Sequence of chain 1.A:
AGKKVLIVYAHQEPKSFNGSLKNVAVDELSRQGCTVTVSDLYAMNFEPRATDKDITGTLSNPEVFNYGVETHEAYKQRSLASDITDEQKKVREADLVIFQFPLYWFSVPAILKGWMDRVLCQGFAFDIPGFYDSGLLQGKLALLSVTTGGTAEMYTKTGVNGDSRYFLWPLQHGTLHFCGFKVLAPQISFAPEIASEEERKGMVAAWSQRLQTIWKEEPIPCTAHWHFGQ

Binding-site contacts:
Ligand atom C4 contacts residue PHE178 of chain 1.B at 3.8 Å (hydrophobic).
Ligand atom O11 contacts residue ASN161 of chain 1.A at 3.1 Å (h-bond).
Ligand atom C8 contacts residue FAD1 of chain 1.D at 3.3 Å.
Ligand atom C1 contacts residue FAD1 of chain 1.D at 3.3 Å.
Ligand atom C5 contacts residue FAD1 of chain 1.D at 3.4 Å.
Ligand atom C10 contacts residue GLY174 of chain 1.B at 2.9 Å.
Ligand atom C18 contacts residue GLN122 of chain 1.B at 3.9 Å.
Ligand atom C7 contacts residue PHE178 of chain 1.B at 4.0 Å (hydrophobic).
Ligand atom C4 contacts residue TRP105 of chain 1.A at 3.5 Å (hydrophobic).
Ligand atom O11 contacts residue PHE178 of chain 1.B at 3.4 Å.
Ligand atom C3 contacts residue PHE178 of chain 1.B at 3.6 Å (hydrophobic).
Ligand atom N9 contacts residue FAD1 of chain 1.D at 3.4 Å.
Ligand atom C13 contacts residue GLY150 of chain 1.A at 3.7 Å.
Ligand atom O11 contacts residue PHE106 of chain 1.A at 3.8 Å.
Ligand atom C8 contacts residue PHE178 of chain 1.B at 3.4 Å (hydrophobic).
Ligand atom C4 contacts residue FAD1 of chain 1.D at 3.4 Å.
Ligand atom C13 contacts residue GLY149 of chain 1.A at 3.9 Å.
Ligand atom N9 contacts residue PHE178 of chain 1.B at 3.4 Å.
Ligand atom N14 contacts residue GLY149 of chain 1.A at 3.3 Å.
Ligand atom C2 contacts residue FAD1 of chain 1.D at 3.4 Å.
Ligand atom C18 contacts residue FAD1 of chain 1.D at 3.6 Å.
Ligand atom C10 contacts residue FAD1 of chain 1.D at 3.5 Å.
Ligand atom C18 contacts residue GLY68 of chain 1.B at 3.6 Å.
Ligand atom C10 contacts residue TRP105 of chain 1.A at 3.8 Å (hydrophobic).
Ligand atom N15 contacts residue PHE126 of chain 1.B at 3.3 Å.
Ligand atom C6 contacts residue FAD1 of chain 1.D at 3.3 Å.
Ligand atom C13 contacts residue FAD1 of chain 1.D at 4.0 Å.
Ligand atom O11 contacts residue TYR155 of chain 1.A at 3.8 Å.
Ligand atom C7 contacts residue FAD1 of chain 1.D at 3.2 Å.
Ligand atom N15 contacts residue FAD1 of chain 1.D at 3.4 Å.
Ligand atom N14 contacts residue GLY150 of chain 1.A at 3.5 Å (h-bond).
Ligand atom C3 contacts residue FAD1 of chain 1.D at 3.4 Å.
Ligand atom C10 contacts residue PHE178 of chain 1.B at 3.4 Å (hydrophobic).
Ligand atom C10 contacts residue PHE106 of chain 1.A at 3.8 Å (hydrophobic).
Ligand atom C6 contacts residue PHE126 of chain 1.B at 3.5 Å (hydrophobic).
Ligand atom C16 contacts residue FAD1 of chain 1.D at 3.4 Å.
Ligand atom O11 contacts residue FAD1 of chain 1.D at 3.6 Å (h-bond).
Ligand atom C2 contacts residue PHE178 of chain 1.B at 3.9 Å (hydrophobic).
Ligand atom C5 contacts residue PHE126 of chain 1.B at 3.5 Å (hydrophobic).
Ligand atom O17 contacts residue FAD1 of chain 1.D at 3.4 Å.

Sequence of chain 1.B:
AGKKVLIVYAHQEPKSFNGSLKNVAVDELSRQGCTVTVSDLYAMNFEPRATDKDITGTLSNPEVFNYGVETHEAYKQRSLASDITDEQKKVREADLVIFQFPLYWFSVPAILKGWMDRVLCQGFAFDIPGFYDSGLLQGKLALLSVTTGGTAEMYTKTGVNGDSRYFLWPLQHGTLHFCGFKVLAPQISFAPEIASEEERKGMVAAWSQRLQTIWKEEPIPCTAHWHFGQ

The protein below binds the small molecule below.
Small molecule (SMILES): CC(=O)Nc1ccc2c(c1)[C@@H](CC#N)C(=O)N2C